Binding-site contacts:
Ligand atom N7 contacts residue VAL23 of chain 1.A at 4.1 Å.
Ligand atom C4 contacts residue ALA36 of chain 1.A at 3.8 Å (hydrophobic).
Ligand atom C6 contacts residue LEU15 of chain 1.A at 4.0 Å (hydrophobic).
Ligand atom N3 contacts residue ALA36 of chain 1.A at 4.1 Å.
Ligand atom N3 contacts residue TYR86 of chain 1.A at 3.7 Å.
Ligand atom N9 contacts residue GLU85 of chain 1.A at 3.1 Å (salt-bridge).
Ligand atom N3 contacts residue LEU15 of chain 1.A at 4.0 Å.
Ligand atom C5 contacts residue LEU137 of chain 1.A at 3.3 Å (hydrophobic).
Ligand atom C8 contacts residue GLU85 of chain 1.A at 4.2 Å.
Ligand atom C2 contacts residue TYR86 of chain 1.A at 3.7 Å (hydrophobic).
Ligand atom OAL contacts residue GLU91 of chain 1.A at 3.9 Å.
Ligand atom CAD contacts residue GLU134 of chain 1.A at 3.9 Å.
Ligand atom C2 contacts residue CYS87 of chain 1.A at 3.4 Å (hydrophobic).
Ligand atom CAF contacts residue LEU15 of chain 1.A at 3.7 Å (hydrophobic).
Ligand atom CAD contacts residue GLU91 of chain 1.A at 4.0 Å.
Ligand atom C4 contacts residue CYS87 of chain 1.A at 4.2 Å (hydrophobic).
Ligand atom N6 contacts residue LEU15 of chain 1.A at 4.1 Å.
Ligand atom N3 contacts residue GLU85 of chain 1.A at 3.9 Å.
Ligand atom CAG contacts residue VAL23 of chain 1.A at 4.1 Å (hydrophobic).
Ligand atom C8 contacts residue ALA36 of chain 1.A at 4.0 Å (hydrophobic).
Ligand atom CAD contacts residue LEU137 of chain 1.A at 4.0 Å (hydrophobic).
Ligand atom N3 contacts residue CYS87 of chain 1.A at 3.1 Å (h-bond).
Ligand atom CAE contacts residue LEU15 of chain 1.A at 4.1 Å (hydrophobic).
Ligand atom C2 contacts residue LEU137 of chain 1.A at 4.1 Å (hydrophobic).
Ligand atom NAA contacts residue GLU91 of chain 1.A at 3.4 Å (salt-bridge).
Ligand atom N1 contacts residue LEU137 of chain 1.A at 4.1 Å.
Ligand atom C2 contacts residue LEU15 of chain 1.A at 3.6 Å (hydrophobic).
Ligand atom CAE contacts residue GLU91 of chain 1.A at 3.4 Å.
Ligand atom NAA contacts residue GLU134 of chain 1.A at 3.0 Å (salt-bridge).
Ligand atom C6 contacts residue LEU137 of chain 1.A at 3.7 Å (hydrophobic).
Ligand atom N3 contacts residue LEU137 of chain 1.A at 3.8 Å.
Ligand atom C4 contacts residue LEU137 of chain 1.A at 3.4 Å (hydrophobic).
Ligand atom N7 contacts residue SER147 of chain 1.A at 4.2 Å.
Ligand atom OAL contacts residue GLY16 of chain 1.A at 3.9 Å.
Ligand atom N1 contacts residue LEU15 of chain 1.A at 3.6 Å.
Ligand atom N7 contacts residue LEU137 of chain 1.A at 3.5 Å.
Ligand atom C4 contacts residue GLU85 of chain 1.A at 3.8 Å.
Ligand atom C8 contacts residue LEU137 of chain 1.A at 3.8 Å (hydrophobic).
Ligand atom N9 contacts residue LEU137 of chain 1.A at 3.7 Å.
Ligand atom N9 contacts residue ALA36 of chain 1.A at 3.6 Å.

Sequence of chain 1.A:
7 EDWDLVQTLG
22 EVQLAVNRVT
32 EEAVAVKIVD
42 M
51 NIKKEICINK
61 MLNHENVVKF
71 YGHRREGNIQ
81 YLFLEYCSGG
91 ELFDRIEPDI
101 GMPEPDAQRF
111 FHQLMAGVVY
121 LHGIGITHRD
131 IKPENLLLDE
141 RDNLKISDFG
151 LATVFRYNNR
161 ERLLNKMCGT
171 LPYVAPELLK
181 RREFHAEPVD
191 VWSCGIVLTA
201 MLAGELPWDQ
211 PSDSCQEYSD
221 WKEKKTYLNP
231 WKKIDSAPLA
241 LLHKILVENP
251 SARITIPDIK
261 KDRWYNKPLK

The protein below binds the small molecule below.
Small molecule (SMILES): NC[C@H]1CN(c2ncnc3nc[nH]c23)CCO1